Sequence of chain 2.A:
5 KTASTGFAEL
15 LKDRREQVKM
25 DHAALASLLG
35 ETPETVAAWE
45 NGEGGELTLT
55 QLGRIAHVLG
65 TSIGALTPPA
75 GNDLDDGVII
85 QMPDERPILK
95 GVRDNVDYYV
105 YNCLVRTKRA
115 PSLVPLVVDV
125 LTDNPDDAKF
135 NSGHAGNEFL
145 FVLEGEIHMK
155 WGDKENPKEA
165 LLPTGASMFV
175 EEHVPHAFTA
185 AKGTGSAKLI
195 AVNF

Sequence of chain 2.B:
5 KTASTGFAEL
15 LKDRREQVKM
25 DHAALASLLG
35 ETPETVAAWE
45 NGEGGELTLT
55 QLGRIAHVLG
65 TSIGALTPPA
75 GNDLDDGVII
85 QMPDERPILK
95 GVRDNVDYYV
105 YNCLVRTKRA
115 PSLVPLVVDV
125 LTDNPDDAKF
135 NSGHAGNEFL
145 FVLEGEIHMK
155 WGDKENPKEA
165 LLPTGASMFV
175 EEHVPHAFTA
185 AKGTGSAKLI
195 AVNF

Binding-site contacts:
Ligand atom O4 contacts residue TYR105 of chain 2.A at 4.2 Å.
Ligand atom C3 contacts residue VAL122 of chain 2.A at 4.2 Å (hydrophobic).
Ligand atom P1 contacts residue ARG97 of chain 2.A at 3.9 Å.
Ligand atom C2 contacts residue GLU142 of chain 2.A at 3.9 Å.
Ligand atom C3 contacts residue ALA195 of chain 2.A at 4.2 Å (hydrophobic).
Ligand atom O4 contacts residue ARG97 of chain 2.A at 2.6 Å (salt-bridge).
Ligand atom O3 contacts residue GLU142 of chain 2.A at 4.1 Å.
Ligand atom C1 contacts residue GLU142 of chain 2.A at 4.0 Å.
Ligand atom O2 contacts residue LYS23 of chain 2.B at 3.0 Å (salt-bridge).
Ligand atom C3 contacts residue PHE182 of chain 2.A at 3.7 Å (hydrophobic).
Ligand atom O2 contacts residue TYR105 of chain 2.A at 2.7 Å (h-bond).
Ligand atom C1 contacts residue FE21 of chain 2.D at 4.3 Å.
Ligand atom C1 contacts residue TYR103 of chain 2.A at 4.1 Å (hydrophobic).
Ligand atom O1 contacts residue HIS138 of chain 2.A at 4.3 Å.
Ligand atom P1 contacts residue TYR105 of chain 2.A at 4.0 Å.
Ligand atom O1 contacts residue PHE182 of chain 2.A at 3.9 Å.
Ligand atom O3 contacts residue HIS180 of chain 2.A at 3.9 Å.
Ligand atom P1 contacts residue LYS23 of chain 2.B at 4.1 Å.
Ligand atom O1 contacts residue GLU142 of chain 2.A at 2.8 Å (salt-bridge).
Ligand atom C3 contacts residue LEU144 of chain 2.A at 4.1 Å (hydrophobic).
Ligand atom O3 contacts residue HIS138 of chain 2.A at 3.0 Å (h-bond).
Ligand atom C3 contacts residue GLU142 of chain 2.A at 4.1 Å.
Ligand atom P1 contacts residue FE21 of chain 2.D at 3.1 Å.
Ligand atom C2 contacts residue TYR103 of chain 2.A at 4.2 Å (hydrophobic).
Ligand atom O2 contacts residue FE21 of chain 2.D at 4.3 Å.
Ligand atom O4 contacts residue FE21 of chain 2.D at 3.8 Å.
Ligand atom C2 contacts residue FE21 of chain 2.D at 3.1 Å.
Ligand atom O3 contacts residue ASN135 of chain 2.A at 4.0 Å.
Ligand atom C3 contacts residue LEU193 of chain 2.A at 3.9 Å (hydrophobic).
Ligand atom O1 contacts residue FE21 of chain 2.D at 2.1 Å.
Ligand atom C2 contacts residue HIS180 of chain 2.A at 4.1 Å.
Ligand atom O3 contacts residue FE21 of chain 2.D at 2.1 Å.
Ligand atom O4 contacts residue TYR103 of chain 2.A at 4.2 Å.
Ligand atom O2 contacts residue ARG97 of chain 2.A at 4.0 Å.
Ligand atom O3 contacts residue LYS23 of chain 2.B at 3.9 Å.
Ligand atom O4 contacts residue ASN135 of chain 2.A at 2.9 Å (h-bond).
Ligand atom P1 contacts residue ASN135 of chain 2.A at 4.0 Å.
Ligand atom C2 contacts residue PHE182 of chain 2.A at 4.1 Å (hydrophobic).
Ligand atom C1 contacts residue TYR105 of chain 2.A at 4.3 Å (hydrophobic).
Ligand atom O1 contacts residue HIS180 of chain 2.A at 3.3 Å (h-bond).

A small-molecule ligand and the protein it binds are described below.
Small molecule (SMILES): CC[C@H](O)P(=O)(O)O